Binding-site contacts:
Ligand atom C1 contacts residue VAL226 of chain 1.S at 4.3 Å (hydrophobic).
Ligand atom O6 contacts residue CYS216 of chain 1.S at 4.3 Å.
Ligand atom C8 contacts residue ASN108 of chain 1.S at 4.2 Å.
Ligand atom N2 contacts residue LYS190 of chain 1.S at 4.3 Å.
Ligand atom N2 contacts residue ASN108 of chain 1.S at 4.1 Å.
Ligand atom C2 contacts residue ASN215 of chain 1.S at 2.5 Å.
Ligand atom C5 contacts residue CYS216 of chain 1.S at 4.3 Å (hydrophobic).
Ligand atom C6 contacts residue SER217 of chain 1.S at 4.3 Å.
Ligand atom O6 contacts residue VAL226 of chain 1.S at 3.7 Å.
Ligand atom N2 contacts residue ASN215 of chain 1.S at 3.0 Å (h-bond).
Ligand atom C8 contacts residue LYS190 of chain 1.S at 3.6 Å.
Ligand atom O5 contacts residue VAL226 of chain 1.S at 3.7 Å.
Ligand atom C7 contacts residue ASN215 of chain 1.S at 4.0 Å.
Ligand atom O7 contacts residue ASN108 of chain 1.S at 3.1 Å (h-bond).
Ligand atom C7 contacts residue ASN108 of chain 1.S at 3.5 Å.
Ligand atom C3 contacts residue ASN215 of chain 1.S at 3.7 Å.
Ligand atom C1 contacts residue CYS216 of chain 1.S at 3.8 Å (hydrophobic).
Ligand atom C1 contacts residue ASN215 of chain 1.S at 1.4 Å.
Ligand atom O5 contacts residue ASN215 of chain 1.S at 2.3 Å (h-bond).
Ligand atom C2 contacts residue ASN108 of chain 1.S at 4.2 Å.
Ligand atom O5 contacts residue CYS216 of chain 1.S at 4.0 Å.
Ligand atom O6 contacts residue SER217 of chain 1.S at 3.6 Å.
Ligand atom C5 contacts residue ASN215 of chain 1.S at 3.6 Å.
Ligand atom C4 contacts residue ASN215 of chain 1.S at 4.2 Å.

This small molecule binds to this protein.
Small molecule (SMILES): CC(=O)N[C@@H]1[C@@H](O)[C@H](O)[C@@H](CO)O[C@H]1O

Sequence of chain 1.S:
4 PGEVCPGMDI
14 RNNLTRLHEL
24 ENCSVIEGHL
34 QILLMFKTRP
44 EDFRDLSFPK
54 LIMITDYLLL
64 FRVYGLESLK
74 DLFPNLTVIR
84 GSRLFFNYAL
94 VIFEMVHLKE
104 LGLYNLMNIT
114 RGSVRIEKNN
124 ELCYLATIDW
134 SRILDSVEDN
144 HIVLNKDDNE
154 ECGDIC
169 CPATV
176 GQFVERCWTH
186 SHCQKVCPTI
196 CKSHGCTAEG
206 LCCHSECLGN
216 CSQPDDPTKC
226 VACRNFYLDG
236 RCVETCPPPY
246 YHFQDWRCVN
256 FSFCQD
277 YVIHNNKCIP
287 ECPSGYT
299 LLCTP